Sequence of chain 1.E:
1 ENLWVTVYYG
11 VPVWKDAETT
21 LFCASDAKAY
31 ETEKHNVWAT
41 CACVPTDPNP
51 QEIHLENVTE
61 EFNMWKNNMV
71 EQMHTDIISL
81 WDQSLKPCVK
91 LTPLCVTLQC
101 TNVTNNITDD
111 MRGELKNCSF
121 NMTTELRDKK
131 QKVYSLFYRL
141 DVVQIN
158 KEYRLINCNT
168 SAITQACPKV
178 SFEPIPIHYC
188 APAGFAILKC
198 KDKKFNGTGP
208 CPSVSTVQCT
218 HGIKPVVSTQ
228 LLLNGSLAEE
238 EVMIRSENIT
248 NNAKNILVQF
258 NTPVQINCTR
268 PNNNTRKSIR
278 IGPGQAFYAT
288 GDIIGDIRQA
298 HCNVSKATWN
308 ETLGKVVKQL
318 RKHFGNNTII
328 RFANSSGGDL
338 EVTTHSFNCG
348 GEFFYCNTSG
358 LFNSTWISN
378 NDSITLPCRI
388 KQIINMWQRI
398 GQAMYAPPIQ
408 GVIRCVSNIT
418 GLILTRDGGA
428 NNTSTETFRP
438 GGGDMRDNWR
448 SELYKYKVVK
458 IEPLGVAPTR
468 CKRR

The small molecule below binds the protein below.
Small molecule (SMILES): CC(=O)N[C@@H]1[C@@H](O)[C@H](O)[C@@H](CO)O[C@H]1O

Binding-site contacts:
Ligand atom C8 contacts residue ASN415 of chain 1.E at 3.9 Å.
Ligand atom C2 contacts residue ASN415 of chain 1.E at 2.5 Å.
Ligand atom C5 contacts residue ASN415 of chain 1.E at 3.7 Å.
Ligand atom O5 contacts residue PRO260 of chain 1.E at 3.6 Å.
Ligand atom C6 contacts residue PRO260 of chain 1.E at 4.4 Å (hydrophobic).
Ligand atom O7 contacts residue ASN415 of chain 1.E at 4.4 Å.
Ligand atom O5 contacts residue ASN415 of chain 1.E at 2.4 Å (h-bond).
Ligand atom O5 contacts residue GLN262 of chain 1.E at 4.2 Å.
Ligand atom C5 contacts residue GLN262 of chain 1.E at 4.1 Å.
Ligand atom O6 contacts residue PRO260 of chain 1.E at 4.3 Å.
Ligand atom C3 contacts residue ASN415 of chain 1.E at 3.8 Å.
Ligand atom C6 contacts residue ASN415 of chain 1.E at 4.4 Å.
Ligand atom C1 contacts residue ASN415 of chain 1.E at 1.4 Å.
Ligand atom N2 contacts residue ASN415 of chain 1.E at 2.9 Å (h-bond).
Ligand atom C6 contacts residue GLN262 of chain 1.E at 4.0 Å.
Ligand atom C7 contacts residue ASN415 of chain 1.E at 3.5 Å.
Ligand atom C1 contacts residue PRO260 of chain 1.E at 4.4 Å (hydrophobic).
Ligand atom C4 contacts residue ASN415 of chain 1.E at 4.3 Å.